A small-molecule ligand and the protein it binds are described below.
Small molecule (SMILES): O=C(O)CCC(=O)OC[C@@H](NC(=O)C(Cl)Cl)[C@H](O)c1ccc([N+](=O)[O-])cc1

Binding-site contacts:
Ligand atom C15 contacts residue PRO53 of chain 2.A at 4.2 Å (hydrophobic).
Ligand atom N2 contacts residue PRO50 of chain 2.A at 4.1 Å.
Ligand atom C13 contacts residue PRO50 of chain 2.A at 3.2 Å (hydrophobic).
Ligand atom C1 contacts residue TYR125 of chain 2.A at 3.6 Å (hydrophobic).
Ligand atom CL1 contacts residue GLY123 of chain 2.A at 3.8 Å.
Ligand atom CL2 contacts residue TYR125 of chain 2.A at 3.9 Å.
Ligand atom CL2 contacts residue THR98 of chain 2.A at 4.0 Å.
Ligand atom CL1 contacts residue PRO50 of chain 2.A at 3.7 Å.
Ligand atom C4 contacts residue PRO50 of chain 2.A at 3.8 Å (hydrophobic).
Ligand atom C2 contacts residue PRO50 of chain 2.A at 3.8 Å (hydrophobic).
Ligand atom C14 contacts residue PRO50 of chain 2.A at 3.7 Å (hydrophobic).
Ligand atom O15 contacts residue GLY52 of chain 2.A at 3.5 Å.
Ligand atom C15 contacts residue ILE51 of chain 2.A at 3.3 Å (hydrophobic).
Ligand atom C12 contacts residue PRO50 of chain 2.A at 3.8 Å (hydrophobic).
Ligand atom O2 contacts residue PRO50 of chain 2.A at 4.0 Å.
Ligand atom C8 contacts residue PRO53 of chain 2.A at 3.8 Å (hydrophobic).
Ligand atom C15 contacts residue GLY52 of chain 2.A at 3.6 Å.
Ligand atom O15 contacts residue PRO53 of chain 2.A at 3.3 Å.
Ligand atom O2 contacts residue GLY52 of chain 2.A at 3.5 Å.
Ligand atom O16 contacts residue ILE51 of chain 2.A at 3.4 Å (h-bond).
Ligand atom C14 contacts residue GLY52 of chain 2.A at 4.0 Å.
Ligand atom O16 contacts residue GLY52 of chain 2.A at 4.1 Å.
Ligand atom CL2 contacts residue PRO53 of chain 2.A at 3.6 Å.
Ligand atom CL2 contacts residue ILE121 of chain 2.A at 4.0 Å.
Ligand atom O9A contacts residue ILE121 of chain 2.A at 3.6 Å.
Ligand atom O9B contacts residue PRO53 of chain 2.A at 4.1 Å.
Ligand atom CL1 contacts residue PRO53 of chain 2.A at 4.2 Å.
Ligand atom O4 contacts residue PRO50 of chain 2.A at 3.2 Å.
Ligand atom CL1 contacts residue ILE124 of chain 2.A at 3.3 Å.
Ligand atom CL1 contacts residue TYR125 of chain 2.A at 3.7 Å.
Ligand atom O16 contacts residue VAL38 of chain 2.A at 4.0 Å.
Ligand atom C13 contacts residue GLY52 of chain 2.A at 4.0 Å.
Ligand atom C13 contacts residue ILE51 of chain 2.A at 3.9 Å (hydrophobic).
Ligand atom C14 contacts residue ILE51 of chain 2.A at 3.1 Å (hydrophobic).
Ligand atom CL1 contacts residue GLY52 of chain 2.A at 3.2 Å.
Ligand atom C1 contacts residue PRO50 of chain 2.A at 4.1 Å (hydrophobic).
Ligand atom CL1 contacts residue ILE51 of chain 2.A at 4.1 Å.
Ligand atom CL2 contacts residue GLY123 of chain 2.A at 3.7 Å.
Ligand atom O2 contacts residue PRO53 of chain 2.A at 3.5 Å.
Ligand atom O15 contacts residue ILE51 of chain 2.A at 4.1 Å.

Sequence of chain 2.A:
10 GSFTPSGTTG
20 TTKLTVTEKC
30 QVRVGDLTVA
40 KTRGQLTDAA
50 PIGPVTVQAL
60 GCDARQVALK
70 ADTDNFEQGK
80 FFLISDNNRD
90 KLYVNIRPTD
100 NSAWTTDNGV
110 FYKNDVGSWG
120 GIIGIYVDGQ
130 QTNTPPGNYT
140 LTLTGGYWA